A protein and the small-molecule ligand that binds it are described below.
Small molecule (SMILES): C[C@H](O)C(=O)Nc1cc(Cl)cc(Cl)c1

Binding-site contacts:
Ligand atom C09 contacts residue HIS164 of chain 1.B at 4.0 Å.
Ligand atom C11 contacts residue HIS164 of chain 1.B at 4.0 Å.
Ligand atom C02 contacts residue GLN189 of chain 1.B at 3.4 Å.
Ligand atom C07 contacts residue GLN189 of chain 1.B at 4.2 Å.
Ligand atom C04 contacts residue ARG188 of chain 1.B at 4.1 Å.
Ligand atom C09 contacts residue HIS41 of chain 1.B at 4.2 Å.
Ligand atom C11 contacts residue MET49 of chain 1.B at 4.2 Å (hydrophobic).
Ligand atom O03 contacts residue GLN192 of chain 1.B at 3.4 Å (h-bond).
Ligand atom C14 contacts residue MET49 of chain 1.B at 4.1 Å (hydrophobic).
Ligand atom C01 contacts residue PRO168 of chain 1.B at 4.2 Å (hydrophobic).
Ligand atom C01 contacts residue GLU166 of chain 1.B at 3.6 Å.
Ligand atom N06 contacts residue GLN192 of chain 1.B at 4.3 Å.
Ligand atom C02 contacts residue THR190 of chain 1.B at 3.5 Å.
Ligand atom C09 contacts residue MET165 of chain 1.B at 3.9 Å (hydrophobic).
Ligand atom O03 contacts residue GLN189 of chain 1.B at 3.3 Å (h-bond).
Ligand atom O03 contacts residue ARG188 of chain 1.B at 3.5 Å (salt-bridge).
Ligand atom CL10 contacts residue HIS41 of chain 1.B at 3.2 Å.
Ligand atom CL10 contacts residue HIS164 of chain 1.B at 3.6 Å.
Ligand atom C14 contacts residue GLN189 of chain 1.B at 3.8 Å.
Ligand atom C04 contacts residue GLN189 of chain 1.B at 3.7 Å.
Ligand atom CL10 contacts residue ASP187 of chain 1.B at 3.3 Å.
Ligand atom N06 contacts residue ARG188 of chain 1.B at 3.0 Å (salt-bridge).
Ligand atom CL10 contacts residue MET165 of chain 1.B at 3.6 Å.
Ligand atom C01 contacts residue THR190 of chain 1.B at 4.1 Å.
Ligand atom O05 contacts residue GLU166 of chain 1.B at 3.5 Å (salt-bridge).
Ligand atom C11 contacts residue HIS41 of chain 1.B at 4.0 Å.
Ligand atom C12 contacts residue MET49 of chain 1.B at 4.0 Å (hydrophobic).
Ligand atom O05 contacts residue GLN189 of chain 1.B at 4.1 Å.
Ligand atom C09 contacts residue ASP187 of chain 1.B at 4.3 Å.
Ligand atom C08 contacts residue MET165 of chain 1.B at 3.6 Å (hydrophobic).
Ligand atom O05 contacts residue MET165 of chain 1.B at 3.9 Å.
Ligand atom C08 contacts residue ARG188 of chain 1.B at 3.7 Å.
Ligand atom C07 contacts residue ARG188 of chain 1.B at 3.5 Å.
Ligand atom O03 contacts residue THR190 of chain 1.B at 2.4 Å (h-bond).
Ligand atom C07 contacts residue MET165 of chain 1.B at 4.2 Å (hydrophobic).
Ligand atom CL13 contacts residue MET49 of chain 1.B at 4.2 Å.
Ligand atom CL13 contacts residue DMS1 of chain 1.N at 3.7 Å.
Ligand atom C01 contacts residue GLN192 of chain 1.B at 4.0 Å.
Ligand atom C01 contacts residue LEU167 of chain 1.B at 4.0 Å (hydrophobic).
Ligand atom N06 contacts residue GLN189 of chain 1.B at 3.6 Å.

Sequence of chain 1.B:
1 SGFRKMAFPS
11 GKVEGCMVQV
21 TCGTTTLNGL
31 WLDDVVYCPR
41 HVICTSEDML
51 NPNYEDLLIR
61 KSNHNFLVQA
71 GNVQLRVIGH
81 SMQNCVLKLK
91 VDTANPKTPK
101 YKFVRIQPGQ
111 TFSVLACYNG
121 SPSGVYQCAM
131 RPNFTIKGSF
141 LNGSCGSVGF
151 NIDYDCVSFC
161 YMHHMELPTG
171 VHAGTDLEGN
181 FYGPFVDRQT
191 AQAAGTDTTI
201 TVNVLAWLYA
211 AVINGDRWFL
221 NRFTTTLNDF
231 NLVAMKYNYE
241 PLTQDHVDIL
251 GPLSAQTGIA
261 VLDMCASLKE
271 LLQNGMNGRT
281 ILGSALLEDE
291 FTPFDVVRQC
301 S